Sequence of chain 1.B:
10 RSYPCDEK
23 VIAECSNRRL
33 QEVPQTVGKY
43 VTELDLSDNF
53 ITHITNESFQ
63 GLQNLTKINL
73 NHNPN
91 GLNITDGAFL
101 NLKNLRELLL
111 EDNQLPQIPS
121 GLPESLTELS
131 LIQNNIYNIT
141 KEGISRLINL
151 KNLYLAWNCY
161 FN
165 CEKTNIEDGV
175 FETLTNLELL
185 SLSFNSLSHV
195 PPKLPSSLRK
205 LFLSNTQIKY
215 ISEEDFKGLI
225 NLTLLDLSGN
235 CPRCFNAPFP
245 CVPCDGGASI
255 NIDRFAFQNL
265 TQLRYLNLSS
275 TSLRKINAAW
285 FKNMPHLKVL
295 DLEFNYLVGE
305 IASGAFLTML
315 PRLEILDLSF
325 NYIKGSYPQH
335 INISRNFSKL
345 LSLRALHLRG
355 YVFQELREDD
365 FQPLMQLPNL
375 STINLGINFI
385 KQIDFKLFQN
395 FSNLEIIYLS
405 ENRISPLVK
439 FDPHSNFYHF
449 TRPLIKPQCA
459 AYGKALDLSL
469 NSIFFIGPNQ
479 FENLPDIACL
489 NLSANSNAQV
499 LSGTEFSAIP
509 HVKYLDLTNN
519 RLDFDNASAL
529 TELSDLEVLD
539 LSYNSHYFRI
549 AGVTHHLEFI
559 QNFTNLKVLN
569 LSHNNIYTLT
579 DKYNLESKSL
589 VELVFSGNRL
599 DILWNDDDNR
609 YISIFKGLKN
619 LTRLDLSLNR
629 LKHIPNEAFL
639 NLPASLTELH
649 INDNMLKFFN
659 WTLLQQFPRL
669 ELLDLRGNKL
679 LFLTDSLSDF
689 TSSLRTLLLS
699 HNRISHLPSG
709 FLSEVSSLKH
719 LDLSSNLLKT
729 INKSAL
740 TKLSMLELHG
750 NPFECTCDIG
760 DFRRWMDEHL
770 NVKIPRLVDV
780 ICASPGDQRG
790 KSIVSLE

A protein and the small-molecule ligand that binds it are described below.
Small molecule (SMILES): CC(=O)N[C@@H]1[C@@H](O)[C@H](O)[C@@H](CO)O[C@H]1O

Binding-site contacts:
Ligand atom C7 contacts residue ASN263 of chain 1.B at 3.8 Å.
Ligand atom N2 contacts residue ASN263 of chain 1.B at 2.9 Å (h-bond).
Ligand atom C8 contacts residue GLN262 of chain 1.B at 3.4 Å.
Ligand atom C5 contacts residue ASN263 of chain 1.B at 3.6 Å.
Ligand atom O7 contacts residue GLN262 of chain 1.B at 3.0 Å (h-bond).
Ligand atom C4 contacts residue ASN263 of chain 1.B at 4.2 Å.
Ligand atom C7 contacts residue GLN262 of chain 1.B at 3.4 Å.
Ligand atom C3 contacts residue ASN263 of chain 1.B at 3.7 Å.
Ligand atom C8 contacts residue ASN287 of chain 1.B at 4.3 Å.
Ligand atom O5 contacts residue ASN263 of chain 1.B at 2.3 Å (h-bond).
Ligand atom C2 contacts residue ASN263 of chain 1.B at 2.5 Å.
Ligand atom N2 contacts residue GLN262 of chain 1.B at 4.2 Å.
Ligand atom O7 contacts residue ASN263 of chain 1.B at 4.3 Å.
Ligand atom C1 contacts residue ASN263 of chain 1.B at 1.4 Å.